Binding-site contacts:
Ligand atom C contacts residue GLY59 of chain 1.C at 3.4 Å.
Ligand atom CB contacts residue TYR386 of chain 1.B at 3.5 Å (hydrophobic).
Ligand atom N contacts residue ASN60 of chain 1.C at 3.6 Å.
Ligand atom CB contacts residue PHE916 of chain 1.B at 3.1 Å (hydrophobic).
Ligand atom N contacts residue GLY59 of chain 1.C at 3.0 Å (h-bond).
Ligand atom O contacts residue MET387 of chain 1.B at 2.8 Å (h-bond).
Ligand atom N contacts residue ASN874 of chain 1.B at 3.5 Å (h-bond).
Ligand atom OG1 contacts residue PHE392 of chain 1.B at 3.4 Å.
Ligand atom O contacts residue TYR385 of chain 1.B at 3.4 Å.
Ligand atom O contacts residue TYR386 of chain 1.B at 3.6 Å.
Ligand atom O contacts residue VAL978 of chain 1.B at 3.4 Å.
Ligand atom O contacts residue ASN977 of chain 1.B at 3.2 Å (h-bond).
Ligand atom NH2 contacts residue LYS980 of chain 1.B at 3.4 Å (salt-bridge).
Ligand atom O contacts residue ASN874 of chain 1.B at 3.1 Å (h-bond).
Ligand atom CD contacts residue ASN780 of chain 1.B at 3.3 Å.
Ligand atom CB contacts residue LEU885 of chain 1.B at 3.6 Å (hydrophobic).
Ligand atom N contacts residue TYR385 of chain 1.B at 3.2 Å (h-bond).
Ligand atom O contacts residue ASN60 of chain 1.C at 3.4 Å (h-bond).
Ligand atom CA contacts residue GLY59 of chain 1.C at 3.3 Å.
Ligand atom CA contacts residue ASN780 of chain 1.B at 3.6 Å.
Ligand atom OG1 contacts residue TYR385 of chain 1.B at 3.6 Å.
Ligand atom ND2 contacts residue TYR385 of chain 1.B at 3.5 Å.
Ligand atom CB contacts residue ASN977 of chain 1.B at 3.6 Å.
Ligand atom N contacts residue ASN780 of chain 1.B at 3.0 Å (h-bond).
Ligand atom CA contacts residue TYR385 of chain 1.B at 3.1 Å (hydrophobic).
Ligand atom N contacts residue TYR877 of chain 1.B at 3.6 Å.
Ligand atom C contacts residue TYR385 of chain 1.B at 3.6 Å (hydrophobic).
Ligand atom CD contacts residue LYS980 of chain 1.B at 3.1 Å.
Ligand atom CG2 contacts residue ASN60 of chain 1.C at 3.3 Å.
Ligand atom OE1 contacts residue ASN780 of chain 1.B at 3.0 Å (h-bond).
Ligand atom OG contacts residue PHE916 of chain 1.B at 3.4 Å.
Ligand atom CA contacts residue ASN60 of chain 1.C at 3.2 Å.
Ligand atom CA contacts residue ASN977 of chain 1.B at 3.1 Å.
Ligand atom O contacts residue THR781 of chain 1.B at 3.6 Å.
Ligand atom C contacts residue ASN60 of chain 1.C at 3.6 Å.
Ligand atom O contacts residue ILE72 of chain 1.C at 3.5 Å.
Ligand atom CB contacts residue TYR385 of chain 1.B at 3.0 Å (hydrophobic).
Ligand atom N contacts residue GLY59 of chain 1.C at 3.3 Å (h-bond).
Ligand atom C contacts residue ASN977 of chain 1.B at 3.1 Å.
Ligand atom OG contacts residue TYR386 of chain 1.B at 3.6 Å.

Sequence of chain 1.B:
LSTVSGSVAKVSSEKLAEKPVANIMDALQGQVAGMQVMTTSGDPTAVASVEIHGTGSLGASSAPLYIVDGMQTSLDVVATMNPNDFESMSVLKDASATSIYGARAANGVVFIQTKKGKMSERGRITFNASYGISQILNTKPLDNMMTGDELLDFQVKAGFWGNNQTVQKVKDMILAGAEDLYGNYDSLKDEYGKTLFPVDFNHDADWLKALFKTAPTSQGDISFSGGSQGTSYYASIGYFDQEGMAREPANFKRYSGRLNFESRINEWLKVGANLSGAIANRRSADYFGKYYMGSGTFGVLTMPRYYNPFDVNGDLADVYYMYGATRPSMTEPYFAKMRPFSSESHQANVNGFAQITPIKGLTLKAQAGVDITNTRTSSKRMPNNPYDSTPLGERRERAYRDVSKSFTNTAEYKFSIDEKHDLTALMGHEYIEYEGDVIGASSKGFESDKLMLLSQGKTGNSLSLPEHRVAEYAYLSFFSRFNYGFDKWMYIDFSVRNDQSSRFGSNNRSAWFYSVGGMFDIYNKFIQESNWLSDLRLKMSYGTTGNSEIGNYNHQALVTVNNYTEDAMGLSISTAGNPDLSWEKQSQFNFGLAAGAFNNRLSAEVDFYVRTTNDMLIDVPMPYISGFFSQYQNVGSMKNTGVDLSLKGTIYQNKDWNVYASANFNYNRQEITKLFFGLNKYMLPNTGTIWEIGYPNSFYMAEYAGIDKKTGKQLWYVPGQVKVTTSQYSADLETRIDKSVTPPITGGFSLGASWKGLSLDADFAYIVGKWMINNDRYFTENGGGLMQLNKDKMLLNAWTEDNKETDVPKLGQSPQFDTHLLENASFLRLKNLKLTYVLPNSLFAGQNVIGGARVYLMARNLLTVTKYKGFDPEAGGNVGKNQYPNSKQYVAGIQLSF

Sequence of chain 1.C:
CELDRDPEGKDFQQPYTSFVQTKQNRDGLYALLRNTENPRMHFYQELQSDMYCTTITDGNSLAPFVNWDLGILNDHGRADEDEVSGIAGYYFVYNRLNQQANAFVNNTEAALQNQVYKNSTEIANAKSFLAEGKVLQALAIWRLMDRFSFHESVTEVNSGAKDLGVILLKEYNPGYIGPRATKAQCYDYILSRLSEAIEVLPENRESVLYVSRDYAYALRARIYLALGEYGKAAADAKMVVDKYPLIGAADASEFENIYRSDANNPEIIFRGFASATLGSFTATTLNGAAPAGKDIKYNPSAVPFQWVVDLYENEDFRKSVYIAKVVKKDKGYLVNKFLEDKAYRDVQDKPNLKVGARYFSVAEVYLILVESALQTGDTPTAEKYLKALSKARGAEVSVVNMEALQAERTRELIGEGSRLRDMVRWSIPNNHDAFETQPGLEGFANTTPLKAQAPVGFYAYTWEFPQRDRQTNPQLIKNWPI

The protein below binds the small molecule below.
Small molecule (SMILES): C[C@H](N)C(=O)N[C@@H](CO)C(=O)N[C@H](C(=O)N[C@H](C(=O)NCC(=O)N[C@@H](C)C(=O)N[C@@H](CC(N)=O)C(=O)N[C@@H](CO)C(=O)N[C@@H](CCC(N)=O)C(=O)N[C@H](C=O)CCCN=C(N)N)[C@@H](C)O)[C@@H](C)O